Sequence of chain 1.A:
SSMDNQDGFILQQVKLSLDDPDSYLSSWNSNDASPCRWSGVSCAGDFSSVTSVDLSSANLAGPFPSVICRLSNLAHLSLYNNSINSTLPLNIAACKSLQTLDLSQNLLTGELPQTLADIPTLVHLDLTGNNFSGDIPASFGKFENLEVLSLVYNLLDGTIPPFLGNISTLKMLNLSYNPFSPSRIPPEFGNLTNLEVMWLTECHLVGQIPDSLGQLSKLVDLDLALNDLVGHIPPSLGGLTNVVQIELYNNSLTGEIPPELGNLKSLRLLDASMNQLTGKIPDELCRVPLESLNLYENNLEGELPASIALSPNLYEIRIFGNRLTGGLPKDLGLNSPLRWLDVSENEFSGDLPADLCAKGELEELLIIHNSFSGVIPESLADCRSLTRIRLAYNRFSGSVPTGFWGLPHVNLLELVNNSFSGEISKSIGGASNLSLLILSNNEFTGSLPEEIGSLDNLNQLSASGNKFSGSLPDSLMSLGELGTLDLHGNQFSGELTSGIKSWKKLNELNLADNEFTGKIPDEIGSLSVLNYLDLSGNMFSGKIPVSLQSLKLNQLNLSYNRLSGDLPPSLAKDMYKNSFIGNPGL

This small molecule binds to this protein.
Small molecule (SMILES): CC(=O)N[C@H]1[C@H](O[C@H]2[C@H](O)[C@@H](NC(C)=O)CO[C@@H]2CO)O[C@H](CO)[C@@H](O[C@@H]2O[C@H](CO[C@H]3O[C@H](CO)[C@@H](O)[C@H](O)[C@@H]3O)[C@@H](O)[C@H](O[C@H]3O[C@H](CO)[C@@H](O)[C@H](O)[C@@H]3O)[C@@H]2O)[C@@H]1O

Sequence of chain 1.C:
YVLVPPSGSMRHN

Binding-site contacts:
Ligand atom O6 contacts residue SER7 of chain 1.C at 3.4 Å.
Ligand atom O6 contacts residue TRP200 of chain 1.A at 3.5 Å.
Ligand atom C8 contacts residue VAL149 of chain 1.A at 3.8 Å (hydrophobic).
Ligand atom C6 contacts residue TRP200 of chain 1.A at 4.1 Å (hydrophobic).
Ligand atom C6 contacts residue SER7 of chain 1.C at 4.2 Å.
Ligand atom O7 contacts residue VAL198 of chain 1.A at 4.0 Å.
Ligand atom C8 contacts residue ASP222 of chain 1.A at 4.0 Å.
Ligand atom C5 contacts residue VAL198 of chain 1.A at 3.6 Å (hydrophobic).
Ligand atom C8 contacts residue HIS125 of chain 1.A at 3.9 Å.
Ligand atom O7 contacts residue ASP127 of chain 1.A at 4.1 Å.
Ligand atom C1 contacts residue MET173 of chain 1.A at 4.0 Å (hydrophobic).
Ligand atom C1 contacts residue ASN175 of chain 1.A at 1.4 Å.
Ligand atom C2 contacts residue ASN175 of chain 1.A at 2.5 Å.
Ligand atom C8 contacts residue VAL221 of chain 1.A at 4.2 Å (hydrophobic).
Ligand atom N2 contacts residue ASN175 of chain 1.A at 3.0 Å (h-bond).
Ligand atom C7 contacts residue VAL198 of chain 1.A at 4.1 Å (hydrophobic).
Ligand atom C5 contacts residue ASN175 of chain 1.A at 3.6 Å.
Ligand atom C6 contacts residue VAL198 of chain 1.A at 3.5 Å (hydrophobic).
Ligand atom N2 contacts residue MET173 of chain 1.A at 4.4 Å.
Ligand atom O6 contacts residue ASP222 of chain 1.A at 4.1 Å.
Ligand atom C8 contacts residue SER151 of chain 1.A at 3.6 Å.
Ligand atom C1 contacts residue TRP200 of chain 1.A at 4.0 Å (hydrophobic).
Ligand atom O5 contacts residue ASN175 of chain 1.A at 2.3 Å (h-bond).
Ligand atom O5 contacts residue VAL198 of chain 1.A at 3.7 Å.
Ligand atom C8 contacts residue VAL198 of chain 1.A at 3.7 Å (hydrophobic).
Ligand atom C2 contacts residue MET173 of chain 1.A at 4.3 Å (hydrophobic).
Ligand atom O7 contacts residue SER151 of chain 1.A at 2.7 Å (h-bond).
Ligand atom C5 contacts residue MET173 of chain 1.A at 4.3 Å (hydrophobic).
Ligand atom C3 contacts residue ASN175 of chain 1.A at 3.8 Å.
Ligand atom C6 contacts residue ASP222 of chain 1.A at 3.7 Å.
Ligand atom O7 contacts residue MET173 of chain 1.A at 3.6 Å.
Ligand atom C5 contacts residue TRP200 of chain 1.A at 4.2 Å (hydrophobic).
Ligand atom O5 contacts residue TRP200 of chain 1.A at 3.2 Å.
Ligand atom C7 contacts residue SER151 of chain 1.A at 3.6 Å.
Ligand atom C7 contacts residue ASN175 of chain 1.A at 3.3 Å.
Ligand atom C3 contacts residue MET173 of chain 1.A at 4.0 Å (hydrophobic).
Ligand atom O7 contacts residue ASN175 of chain 1.A at 3.0 Å (h-bond).
Ligand atom O7 contacts residue THR129 of chain 1.A at 4.1 Å.
Ligand atom C4 contacts residue ASN175 of chain 1.A at 4.1 Å.
Ligand atom C8 contacts residue ASP127 of chain 1.A at 3.5 Å.